Sequence of chain 22.E:
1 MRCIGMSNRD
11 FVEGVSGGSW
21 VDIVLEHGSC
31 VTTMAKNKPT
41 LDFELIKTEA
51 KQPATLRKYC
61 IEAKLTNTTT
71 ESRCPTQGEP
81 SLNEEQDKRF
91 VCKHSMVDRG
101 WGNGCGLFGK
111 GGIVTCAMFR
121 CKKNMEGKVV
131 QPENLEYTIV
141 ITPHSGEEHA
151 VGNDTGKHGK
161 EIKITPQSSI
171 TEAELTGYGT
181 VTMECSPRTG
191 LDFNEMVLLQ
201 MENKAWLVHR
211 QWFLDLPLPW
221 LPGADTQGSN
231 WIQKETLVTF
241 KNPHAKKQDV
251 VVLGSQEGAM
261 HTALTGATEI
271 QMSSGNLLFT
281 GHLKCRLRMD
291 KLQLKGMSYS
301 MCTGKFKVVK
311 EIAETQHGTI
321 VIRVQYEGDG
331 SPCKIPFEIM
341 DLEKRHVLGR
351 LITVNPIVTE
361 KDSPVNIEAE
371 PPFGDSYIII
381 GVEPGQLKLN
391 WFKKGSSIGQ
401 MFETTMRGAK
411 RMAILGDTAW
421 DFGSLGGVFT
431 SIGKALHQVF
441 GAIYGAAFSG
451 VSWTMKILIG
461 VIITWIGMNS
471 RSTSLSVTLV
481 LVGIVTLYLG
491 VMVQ

Binding-site contacts:
Ligand atom O7 contacts residue PHE90 of chain 22.E at 3.4 Å.
Ligand atom C7 contacts residue ASN67 of chain 22.E at 3.6 Å.
Ligand atom C2 contacts residue ASN67 of chain 22.E at 2.5 Å.
Ligand atom N2 contacts residue MET118 of chain 22.E at 3.9 Å.
Ligand atom C1 contacts residue ASN67 of chain 22.E at 1.4 Å.
Ligand atom O7 contacts residue ARG89 of chain 22.E at 3.8 Å.
Ligand atom O7 contacts residue ASN67 of chain 22.E at 4.5 Å.
Ligand atom C4 contacts residue ASN67 of chain 22.E at 4.2 Å.
Ligand atom C7 contacts residue MET118 of chain 22.E at 4.1 Å (hydrophobic).
Ligand atom O7 contacts residue MET118 of chain 22.E at 3.4 Å.
Ligand atom O5 contacts residue ASN67 of chain 22.E at 2.4 Å (h-bond).
Ligand atom C7 contacts residue PHE90 of chain 22.E at 4.1 Å (hydrophobic).
Ligand atom C8 contacts residue ASN67 of chain 22.E at 3.9 Å.
Ligand atom C5 contacts residue ASN67 of chain 22.E at 3.7 Å.
Ligand atom N2 contacts residue ASN67 of chain 22.E at 2.9 Å (h-bond).
Ligand atom C3 contacts residue ASN67 of chain 22.E at 3.8 Å.

The protein below binds the small molecule below.
Small molecule (SMILES): CC(=O)N[C@@H]1[C@@H](O)[C@H](O)[C@@H](CO)O[C@H]1O